This protein binds this small molecule.
Small molecule (SMILES): O[C@H]1CO[C@H]2OCCC21

Sequence of chain 1.A:
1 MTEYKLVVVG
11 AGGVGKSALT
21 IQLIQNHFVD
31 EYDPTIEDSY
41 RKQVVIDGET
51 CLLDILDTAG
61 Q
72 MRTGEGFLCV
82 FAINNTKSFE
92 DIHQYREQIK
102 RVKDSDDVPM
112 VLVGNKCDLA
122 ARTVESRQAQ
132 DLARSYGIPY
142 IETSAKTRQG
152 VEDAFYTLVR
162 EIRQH

Binding-site contacts:
Ligand atom O3 contacts residue ARG149 of chain 1.A at 3.1 Å (salt-bridge).
Ligand atom C4 contacts residue LEU23 of chain 1.A at 3.7 Å (hydrophobic).
Ligand atom C4 contacts residue GLU153 of chain 1.A at 4.0 Å.
Ligand atom O1 contacts residue TYR157 of chain 1.A at 4.2 Å.
Ligand atom O3 contacts residue ASN26 of chain 1.A at 3.9 Å.
Ligand atom C4 contacts residue ARG149 of chain 1.A at 3.2 Å.
Ligand atom O2 contacts residue LYS42 of chain 1.A at 4.5 Å.
Ligand atom C5 contacts residue LYS42 of chain 1.A at 3.1 Å.
Ligand atom C6 contacts residue TYR157 of chain 1.A at 4.5 Å (hydrophobic).
Ligand atom C1 contacts residue ARG149 of chain 1.A at 4.4 Å.
Ligand atom C5 contacts residue VAL44 of chain 1.A at 4.0 Å (hydrophobic).
Ligand atom O1 contacts residue LYS42 of chain 1.A at 2.8 Å (salt-bridge).
Ligand atom O2 contacts residue ARG149 of chain 1.A at 3.3 Å (salt-bridge).
Ligand atom C6 contacts residue LYS42 of chain 1.A at 4.3 Å.
Ligand atom C3 contacts residue TYR157 of chain 1.A at 4.1 Å (hydrophobic).
Ligand atom C4 contacts residue TYR157 of chain 1.A at 4.0 Å (hydrophobic).
Ligand atom C1 contacts residue LEU23 of chain 1.A at 4.0 Å (hydrophobic).
Ligand atom C1 contacts residue TYR157 of chain 1.A at 3.2 Å (hydrophobic).
Ligand atom O2 contacts residue LEU23 of chain 1.A at 3.2 Å (h-bond).
Ligand atom O1 contacts residue LEU23 of chain 1.A at 3.8 Å.
Ligand atom C1 contacts residue LYS42 of chain 1.A at 4.1 Å.
Ligand atom O2 contacts residue TYR157 of chain 1.A at 3.9 Å.
Ligand atom C1 contacts residue VAL44 of chain 1.A at 4.0 Å (hydrophobic).
Ligand atom O1 contacts residue VAL44 of chain 1.A at 3.6 Å.
Ligand atom C3 contacts residue ARG149 of chain 1.A at 3.8 Å.
Ligand atom C2 contacts residue TYR157 of chain 1.A at 3.3 Å (hydrophobic).